Sequence of chain 1.B:
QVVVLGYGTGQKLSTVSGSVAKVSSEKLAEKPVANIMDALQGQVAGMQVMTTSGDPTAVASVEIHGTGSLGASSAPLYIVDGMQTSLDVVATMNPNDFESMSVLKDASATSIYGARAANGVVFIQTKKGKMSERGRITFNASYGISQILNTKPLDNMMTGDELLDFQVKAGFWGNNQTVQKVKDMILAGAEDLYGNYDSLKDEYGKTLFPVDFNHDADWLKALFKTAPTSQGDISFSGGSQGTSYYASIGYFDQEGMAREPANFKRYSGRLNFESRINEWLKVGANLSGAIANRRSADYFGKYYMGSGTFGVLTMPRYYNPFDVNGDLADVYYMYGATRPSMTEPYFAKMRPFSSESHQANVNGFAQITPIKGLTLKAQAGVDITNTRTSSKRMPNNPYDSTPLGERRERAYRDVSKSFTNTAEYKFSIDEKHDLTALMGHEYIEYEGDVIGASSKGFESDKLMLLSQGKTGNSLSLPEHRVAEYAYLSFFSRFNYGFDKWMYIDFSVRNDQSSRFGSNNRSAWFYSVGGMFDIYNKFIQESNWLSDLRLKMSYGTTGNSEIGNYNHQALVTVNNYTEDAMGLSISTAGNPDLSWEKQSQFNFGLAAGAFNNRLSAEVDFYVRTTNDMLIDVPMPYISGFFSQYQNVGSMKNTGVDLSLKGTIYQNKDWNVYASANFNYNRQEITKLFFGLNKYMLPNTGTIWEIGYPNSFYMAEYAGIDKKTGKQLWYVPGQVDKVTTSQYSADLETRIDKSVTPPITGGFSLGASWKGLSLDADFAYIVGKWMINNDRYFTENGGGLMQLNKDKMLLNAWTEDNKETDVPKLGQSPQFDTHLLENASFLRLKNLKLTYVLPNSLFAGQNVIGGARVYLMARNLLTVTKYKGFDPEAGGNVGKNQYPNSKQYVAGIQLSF

Binding-site contacts:
Ligand atom CB contacts residue TYR795 of chain 1.B at 3.7 Å (hydrophobic).
Ligand atom CB contacts residue ASN698 of chain 1.B at 3.4 Å.
Ligand atom C contacts residue TYR303 of chain 1.B at 3.1 Å (hydrophobic).
Ligand atom N contacts residue PHE796 of chain 1.B at 3.8 Å.
Ligand atom O contacts residue TYR303 of chain 1.B at 4.0 Å.
Ligand atom CB contacts residue MET305 of chain 1.B at 3.8 Å (hydrophobic).
Ligand atom O contacts residue TYR303 of chain 1.B at 2.9 Å (h-bond).
Ligand atom O contacts residue PHE796 of chain 1.B at 3.2 Å.
Ligand atom N contacts residue LYS898 of chain 1.B at 3.6 Å (salt-bridge).
Ligand atom CB contacts residue PHE834 of chain 1.B at 3.7 Å (hydrophobic).
Ligand atom N contacts residue GLU344 of chain 1.B at 3.0 Å (salt-bridge).
Ligand atom N contacts residue ASN792 of chain 1.B at 3.3 Å (h-bond).
Ligand atom OG1 contacts residue ASN792 of chain 1.B at 3.2 Å (h-bond).
Ligand atom CB contacts residue ASN792 of chain 1.B at 3.7 Å.
Ligand atom CA contacts residue GLU344 of chain 1.B at 3.9 Å.
Ligand atom N contacts residue PHE834 of chain 1.B at 3.8 Å.
Ligand atom N contacts residue PHE347 of chain 1.B at 3.9 Å.
Ligand atom CG2 contacts residue TYR303 of chain 1.B at 3.4 Å (hydrophobic).
Ligand atom CG2 contacts residue PHE310 of chain 1.B at 3.7 Å (hydrophobic).
Ligand atom O contacts residue MET305 of chain 1.B at 3.6 Å.
Ligand atom CA contacts residue TYR304 of chain 1.B at 3.9 Å (hydrophobic).
Ligand atom OG1 contacts residue TYR304 of chain 1.B at 3.8 Å.
Ligand atom O contacts residue VAL896 of chain 1.B at 3.4 Å.
Ligand atom OG contacts residue TYR303 of chain 1.B at 3.6 Å.
Ligand atom CA contacts residue TYR303 of chain 1.B at 3.3 Å (hydrophobic).
Ligand atom O contacts residue TYR304 of chain 1.B at 3.4 Å.
Ligand atom CA contacts residue ASN792 of chain 1.B at 3.9 Å.
Ligand atom OG1 contacts residue LEU803 of chain 1.B at 3.4 Å.
Ligand atom O contacts residue MET305 of chain 1.B at 4.0 Å.
Ligand atom OG1 contacts residue MET305 of chain 1.B at 4.0 Å.
Ligand atom N contacts residue TYR299 of chain 1.B at 3.9 Å.
Ligand atom OG1 contacts residue TYR303 of chain 1.B at 3.9 Å.
Ligand atom CG2 contacts residue TYR795 of chain 1.B at 3.7 Å (hydrophobic).
Ligand atom O contacts residue THR699 of chain 1.B at 3.8 Å.
Ligand atom O contacts residue TYR299 of chain 1.B at 3.2 Å.
Ligand atom OG1 contacts residue LYS898 of chain 1.B at 3.6 Å.
Ligand atom O contacts residue PHE834 of chain 1.B at 3.3 Å.
Ligand atom O contacts residue LYS898 of chain 1.B at 3.2 Å.
Ligand atom CA contacts residue LYS898 of chain 1.B at 4.0 Å.
Ligand atom CB contacts residue TYR303 of chain 1.B at 3.9 Å (hydrophobic).

A protein and the small-molecule ligand that binds it are described below.
Small molecule (SMILES): C[C@H](NC(=O)[C@H](CO)NC(=O)[C@@H](NC(=O)[C@@H](NC(=O)CNC(=O)[C@@H](NC(=O)[C@H](CO)NC(=O)CNC(=O)CNC(=O)[C@@H](NC(=O)CN)[C@@H](C)O)[C@@H](C)O)[C@@H](C)O)[C@@H](C)O)C(=O)NCC=O